Binding-site contacts:
Ligand atom C3 contacts residue ARG85 of chain 2.A at 3.7 Å.
Ligand atom O1 contacts residue VAL43 of chain 2.A at 3.5 Å.
Ligand atom C4 contacts residue THR45 of chain 2.A at 3.3 Å.
Ligand atom C5 contacts residue SER123 of chain 2.A at 3.0 Å.
Ligand atom O2 contacts residue THR45 of chain 2.A at 4.4 Å.
Ligand atom C6 contacts residue PHE120 of chain 2.A at 4.1 Å (hydrophobic).
Ligand atom O1 contacts residue ARG85 of chain 2.A at 3.4 Å (salt-bridge).
Ligand atom O2 contacts residue SER123 of chain 1.A at 3.2 Å (h-bond).
Ligand atom C2 contacts residue ALA122 of chain 2.A at 4.3 Å (hydrophobic).
Ligand atom C6 contacts residue ALA122 of chain 2.A at 3.3 Å (hydrophobic).
Ligand atom C2 contacts residue ALA122 of chain 1.A at 3.9 Å (hydrophobic).
Ligand atom C5 contacts residue ALA122 of chain 2.A at 4.3 Å (hydrophobic).
Ligand atom O2 contacts residue ASP83 of chain 2.A at 3.7 Å.
Ligand atom O1 contacts residue THR45 of chain 2.A at 3.5 Å (h-bond).
Ligand atom C1 contacts residue THR45 of chain 2.A at 4.3 Å.
Ligand atom O3 contacts residue LYS66 of chain 1.A at 3.4 Å (salt-bridge).
Ligand atom C1 contacts residue LYS66 of chain 1.A at 2.8 Å.
Ligand atom C4 contacts residue VAL43 of chain 2.A at 3.5 Å (hydrophobic).
Ligand atom C6 contacts residue SER123 of chain 2.A at 3.1 Å.
Ligand atom C5 contacts residue SER123 of chain 1.A at 3.0 Å.
Ligand atom O2 contacts residue VAL124 of chain 1.A at 3.8 Å.
Ligand atom C5 contacts residue LYS104 of chain 2.A at 3.7 Å.
Ligand atom O3 contacts residue ALA122 of chain 2.A at 3.5 Å.
Ligand atom C1 contacts residue ASP121 of chain 2.A at 4.3 Å.
Ligand atom C4 contacts residue ASP83 of chain 2.A at 4.0 Å.
Ligand atom C6 contacts residue LYS66 of chain 1.A at 4.1 Å.
Ligand atom O2 contacts residue ALA122 of chain 1.A at 4.2 Å.
Ligand atom O1 contacts residue ASP83 of chain 2.A at 2.8 Å (salt-bridge).
Ligand atom O2 contacts residue ARG85 of chain 2.A at 4.3 Å.
Ligand atom C3 contacts residue ASP83 of chain 2.A at 3.7 Å.
Ligand atom C3 contacts residue ALA122 of chain 1.A at 3.6 Å (hydrophobic).
Ligand atom C4 contacts residue LYS66 of chain 1.A at 4.1 Å.
Ligand atom C2 contacts residue LYS66 of chain 1.A at 3.1 Å.
Ligand atom C3 contacts residue SER123 of chain 1.A at 4.2 Å.
Ligand atom O3 contacts residue ASP121 of chain 2.A at 3.4 Å (salt-bridge).
Ligand atom O3 contacts residue THR45 of chain 2.A at 4.2 Å.
Ligand atom C3 contacts residue LYS66 of chain 1.A at 4.1 Å.
Ligand atom O2 contacts residue SER123 of chain 2.A at 4.0 Å.
Ligand atom O3 contacts residue PHE120 of chain 2.A at 3.5 Å.
Ligand atom O2 contacts residue LYS104 of chain 2.A at 4.1 Å.

A protein and the small-molecule ligand that binds it are described below.
Small molecule (SMILES): O[C@@H]1CO[C@@H]2OCC[C@@H]21

Sequence of chain 1.A:
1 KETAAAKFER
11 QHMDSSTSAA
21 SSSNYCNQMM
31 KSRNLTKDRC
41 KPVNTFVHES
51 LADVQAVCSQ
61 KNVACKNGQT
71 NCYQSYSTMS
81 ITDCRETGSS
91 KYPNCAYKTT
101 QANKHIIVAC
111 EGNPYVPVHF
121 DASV

Sequence of chain 2.A:
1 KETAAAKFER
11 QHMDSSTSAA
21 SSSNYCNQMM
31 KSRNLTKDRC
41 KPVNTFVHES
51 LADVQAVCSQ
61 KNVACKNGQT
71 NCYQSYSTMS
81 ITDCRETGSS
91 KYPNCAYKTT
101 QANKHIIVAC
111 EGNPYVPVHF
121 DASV